Sequence of chain 41.C:
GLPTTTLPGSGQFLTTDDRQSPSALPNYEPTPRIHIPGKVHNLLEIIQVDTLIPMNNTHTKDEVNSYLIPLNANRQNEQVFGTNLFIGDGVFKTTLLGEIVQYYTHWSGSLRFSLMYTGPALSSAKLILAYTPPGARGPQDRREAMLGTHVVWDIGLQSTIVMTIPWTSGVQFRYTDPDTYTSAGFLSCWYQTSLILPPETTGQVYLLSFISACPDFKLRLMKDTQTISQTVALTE

Sequence of chain 45.A:
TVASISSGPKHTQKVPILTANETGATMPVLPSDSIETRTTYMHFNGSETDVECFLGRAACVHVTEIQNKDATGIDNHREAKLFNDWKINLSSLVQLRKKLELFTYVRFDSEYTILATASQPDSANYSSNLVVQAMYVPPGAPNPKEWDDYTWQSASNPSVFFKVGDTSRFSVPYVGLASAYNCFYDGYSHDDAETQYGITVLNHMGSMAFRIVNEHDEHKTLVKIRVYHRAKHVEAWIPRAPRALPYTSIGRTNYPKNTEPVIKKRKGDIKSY

A small-molecule ligand and the protein it binds are described below.
Small molecule (SMILES): Cc1cc(CCCCCOc2ccc(C3=NCCO3)cc2Cl)on1

Sequence of chain 45.C:
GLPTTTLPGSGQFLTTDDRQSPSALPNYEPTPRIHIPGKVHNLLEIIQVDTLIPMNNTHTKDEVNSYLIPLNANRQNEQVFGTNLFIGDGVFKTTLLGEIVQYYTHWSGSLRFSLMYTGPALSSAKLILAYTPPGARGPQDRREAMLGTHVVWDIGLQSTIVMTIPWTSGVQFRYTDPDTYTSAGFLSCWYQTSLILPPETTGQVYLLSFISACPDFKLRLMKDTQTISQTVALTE

Binding-site contacts:
Ligand atom O1A contacts residue MET224 of chain 45.A at 2.8 Å.
Ligand atom CL1 contacts residue TYR128 of chain 45.A at 3.3 Å.
Ligand atom O1A contacts residue PHE186 of chain 45.A at 2.8 Å.
Ligand atom C4A contacts residue PRO174 of chain 45.A at 3.3 Å (hydrophobic).
Ligand atom C2C contacts residue TYR128 of chain 45.A at 3.8 Å (hydrophobic).
Ligand atom N3A contacts residue PRO174 of chain 45.A at 3.7 Å.
Ligand atom C5C contacts residue TYR152 of chain 45.A at 3.9 Å (hydrophobic).
Ligand atom C31 contacts residue TYR197 of chain 45.A at 3.9 Å (hydrophobic).
Ligand atom C4C contacts residue VAL191 of chain 45.A at 3.5 Å (hydrophobic).
Ligand atom C5C contacts residue VAL191 of chain 45.A at 3.9 Å (hydrophobic).
Ligand atom C2C contacts residue TYR197 of chain 45.A at 3.8 Å (hydrophobic).
Ligand atom N3A contacts residue ALA24 of chain 45.C at 3.6 Å.
Ligand atom C5A contacts residue VAL176 of chain 45.A at 3.2 Å (hydrophobic).
Ligand atom C1C contacts residue LEU106 of chain 45.A at 3.5 Å (hydrophobic).
Ligand atom C5B contacts residue MET224 of chain 45.A at 3.5 Å (hydrophobic).
Ligand atom C5B contacts residue PHE186 of chain 45.A at 3.5 Å (hydrophobic).
Ligand atom C4B contacts residue MET224 of chain 45.A at 3.8 Å (hydrophobic).
Ligand atom C5A contacts residue MET224 of chain 45.A at 3.5 Å (hydrophobic).
Ligand atom O1 contacts residue MET221 of chain 45.A at 3.2 Å (h-bond).
Ligand atom C5C contacts residue VAL188 of chain 45.A at 3.9 Å (hydrophobic).
Ligand atom C2A contacts residue PHE186 of chain 45.A at 3.2 Å (hydrophobic).
Ligand atom C6B contacts residue TYR128 of chain 45.A at 3.8 Å (hydrophobic).
Ligand atom N3A contacts residue PHE186 of chain 45.A at 3.9 Å.
Ligand atom C1B contacts residue VAL188 of chain 45.A at 3.9 Å (hydrophobic).
Ligand atom C5A contacts residue PHE186 of chain 45.A at 3.4 Å (hydrophobic).
Ligand atom C2B contacts residue VAL188 of chain 45.A at 3.7 Å (hydrophobic).
Ligand atom C2A contacts residue MET224 of chain 45.A at 3.4 Å (hydrophobic).
Ligand atom C4C contacts residue VAL188 of chain 45.A at 3.9 Å (hydrophobic).
Ligand atom C3C contacts residue TYR128 of chain 45.A at 3.4 Å (hydrophobic).
Ligand atom C1C contacts residue TYR128 of chain 45.A at 3.7 Å (hydrophobic).
Ligand atom C4B contacts residue PHE186 of chain 45.A at 3.4 Å (hydrophobic).
Ligand atom N2 contacts residue ASN219 of chain 45.A at 3.6 Å.
Ligand atom CL1 contacts residue ILE104 of chain 45.A at 3.5 Å.
Ligand atom C4B contacts residue TYR152 of chain 45.A at 3.8 Å (hydrophobic).
Ligand atom C2B contacts residue TYR152 of chain 45.A at 3.8 Å (hydrophobic).
Ligand atom C4 contacts residue LEU106 of chain 45.A at 3.6 Å (hydrophobic).
Ligand atom C5 contacts residue LEU106 of chain 45.A at 3.7 Å (hydrophobic).
Ligand atom O1B contacts residue ILE104 of chain 45.A at 3.8 Å.
Ligand atom C3B contacts residue TYR152 of chain 45.A at 3.7 Å (hydrophobic).
Ligand atom C5A contacts residue ALA150 of chain 45.A at 3.9 Å (hydrophobic).